Sequence of chain 15.G:
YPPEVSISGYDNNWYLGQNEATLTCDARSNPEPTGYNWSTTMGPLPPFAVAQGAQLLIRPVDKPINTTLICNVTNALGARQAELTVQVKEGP

Binding-site contacts:
Ligand atom O5 contacts residue ASN66 of chain 15.G at 2.2 Å (h-bond).
Ligand atom C2 contacts residue ASN66 of chain 15.G at 2.2 Å.
Ligand atom N2 contacts residue PRO64 of chain 15.G at 4.3 Å.
Ligand atom O7 contacts residue ASN66 of chain 15.G at 4.3 Å.
Ligand atom C7 contacts residue ASN66 of chain 15.G at 4.0 Å.
Ligand atom C8 contacts residue GLN87 of chain 15.G at 4.5 Å.
Ligand atom C5 contacts residue ASN66 of chain 15.G at 3.5 Å.
Ligand atom C4 contacts residue ASN66 of chain 15.G at 4.0 Å.
Ligand atom C7 contacts residue PRO64 of chain 15.G at 3.8 Å (hydrophobic).
Ligand atom C8 contacts residue PRO64 of chain 15.G at 3.4 Å (hydrophobic).
Ligand atom C1 contacts residue ASN66 of chain 15.G at 1.4 Å.
Ligand atom C3 contacts residue ASN66 of chain 15.G at 3.6 Å.
Ligand atom O7 contacts residue PRO64 of chain 15.G at 3.9 Å.
Ligand atom N2 contacts residue ASN66 of chain 15.G at 2.8 Å (h-bond).
Ligand atom N2 contacts residue ILE65 of chain 15.G at 4.4 Å.

This small molecule binds to this protein.
Small molecule (SMILES): CC(=O)N[C@H]1[C@H](O[C@H]2[C@H](O)[C@@H](NC(C)=O)CO[C@@H]2CO[C@@H]2O[C@@H](C)[C@@H](O)[C@@H](O)[C@@H]2O)O[C@H](CO)[C@@H](O[C@@H]2O[C@H](CO)[C@@H](O)[C@H](O)[C@@H]2O)[C@@H]1O